Binding-site contacts:
Ligand atom C4 contacts residue ASN240 of chain 40.F at 4.3 Å.
Ligand atom O5 contacts residue ASN240 of chain 40.F at 2.4 Å (h-bond).
Ligand atom O7 contacts residue GLY239 of chain 40.F at 3.6 Å.
Ligand atom C8 contacts residue ASN240 of chain 40.F at 3.9 Å.
Ligand atom C2 contacts residue ASN240 of chain 40.F at 2.5 Å.
Ligand atom C7 contacts residue ASN240 of chain 40.F at 3.2 Å.
Ligand atom C5 contacts residue ASN240 of chain 40.F at 3.7 Å.
Ligand atom O7 contacts residue ASN240 of chain 40.F at 3.0 Å (h-bond).
Ligand atom N2 contacts residue ASN240 of chain 40.F at 2.8 Å (h-bond).
Ligand atom C3 contacts residue ASN240 of chain 40.F at 3.7 Å.
Ligand atom C1 contacts residue ASN240 of chain 40.F at 1.5 Å.

Sequence of chain 40.F:
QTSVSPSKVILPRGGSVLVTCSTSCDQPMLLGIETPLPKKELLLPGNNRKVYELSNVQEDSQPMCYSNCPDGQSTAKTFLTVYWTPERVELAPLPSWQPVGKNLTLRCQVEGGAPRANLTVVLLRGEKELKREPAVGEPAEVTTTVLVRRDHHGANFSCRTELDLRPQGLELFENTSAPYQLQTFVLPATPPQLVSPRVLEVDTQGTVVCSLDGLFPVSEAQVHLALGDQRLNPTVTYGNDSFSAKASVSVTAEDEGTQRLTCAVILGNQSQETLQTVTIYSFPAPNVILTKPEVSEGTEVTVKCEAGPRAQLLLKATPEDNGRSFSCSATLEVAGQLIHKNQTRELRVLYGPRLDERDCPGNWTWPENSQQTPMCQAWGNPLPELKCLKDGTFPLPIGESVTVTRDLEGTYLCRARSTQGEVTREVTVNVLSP

This protein binds this small molecule.
Small molecule (SMILES): CC(=O)N[C@@H]1[C@@H](O)[C@H](O)[C@@H](CO)O[C@H]1O